Binding-site contacts:
Ligand atom C5' contacts residue FMN1 of chain 1.B at 3.4 Å.
Ligand atom N1 contacts residue TYR352 of chain 1.A at 3.2 Å (h-bond).
Ligand atom C3' contacts residue FMN1 of chain 1.B at 3.3 Å.
Ligand atom C5' contacts residue THR27 of chain 1.A at 3.5 Å.
Ligand atom N1 contacts residue LEU276 of chain 1.A at 4.0 Å.
Ligand atom C5' contacts residue TYR187 of chain 1.A at 3.7 Å (hydrophobic).
Ligand atom N1 contacts residue FMN1 of chain 1.B at 3.4 Å.
Ligand atom C6' contacts residue FMN1 of chain 1.B at 3.3 Å.
Ligand atom C1' contacts residue P801 of chain 1.D at 3.2 Å.
Ligand atom C2 contacts residue TYR352 of chain 1.A at 4.1 Å (hydrophobic).
Ligand atom O3' contacts residue HIS185 of chain 1.A at 2.7 Å (h-bond).
Ligand atom C4' contacts residue TYR187 of chain 1.A at 3.4 Å (hydrophobic).
Ligand atom C3' contacts residue P801 of chain 1.D at 4.0 Å.
Ligand atom C4' contacts residue THR27 of chain 1.A at 3.9 Å.
Ligand atom O1 contacts residue TYR352 of chain 1.A at 2.6 Å (h-bond).
Ligand atom C2' contacts residue HIS185 of chain 1.A at 3.4 Å.
Ligand atom C3' contacts residue HIS185 of chain 1.A at 3.5 Å.
Ligand atom C1 contacts residue TYR352 of chain 1.A at 2.9 Å (hydrophobic).
Ligand atom C3' contacts residue HIS182 of chain 1.A at 3.9 Å.
Ligand atom C6' contacts residue P801 of chain 1.D at 3.2 Å.
Ligand atom C2 contacts residue FMN1 of chain 1.B at 3.2 Å.
Ligand atom C2 contacts residue P801 of chain 1.D at 3.4 Å.
Ligand atom C3' contacts residue TYR187 of chain 1.A at 3.7 Å (hydrophobic).
Ligand atom O3' contacts residue HIS182 of chain 1.A at 2.7 Å (h-bond).
Ligand atom C5' contacts residue P801 of chain 1.D at 3.5 Å.
Ligand atom C2' contacts residue P801 of chain 1.D at 3.4 Å.
Ligand atom C6' contacts residue TYR352 of chain 1.A at 4.1 Å (hydrophobic).
Ligand atom C6' contacts residue THR27 of chain 1.A at 4.3 Å.
Ligand atom O1 contacts residue LEU276 of chain 1.A at 3.6 Å.
Ligand atom C2' contacts residue FMN1 of chain 1.B at 3.0 Å.
Ligand atom C1 contacts residue FMN1 of chain 1.B at 3.5 Å.
Ligand atom O1 contacts residue FMN1 of chain 1.B at 3.6 Å.
Ligand atom O3' contacts residue TYR187 of chain 1.A at 3.3 Å.
Ligand atom O2 contacts residue LEU276 of chain 1.A at 3.3 Å.
Ligand atom O3' contacts residue FMN1 of chain 1.B at 3.0 Å.
Ligand atom C1 contacts residue P801 of chain 1.D at 3.7 Å.
Ligand atom O2 contacts residue FMN1 of chain 1.B at 3.5 Å.
Ligand atom C4' contacts residue TRP103 of chain 1.A at 3.7 Å (hydrophobic).
Ligand atom C1' contacts residue FMN1 of chain 1.B at 3.4 Å.
Ligand atom C4' contacts residue FMN1 of chain 1.B at 3.3 Å.

A small-molecule ligand and the protein it binds are described below.
Small molecule (SMILES): O=[N+]([O-])/C=C/c1cccc(O)c1

Sequence of chain 1.A:
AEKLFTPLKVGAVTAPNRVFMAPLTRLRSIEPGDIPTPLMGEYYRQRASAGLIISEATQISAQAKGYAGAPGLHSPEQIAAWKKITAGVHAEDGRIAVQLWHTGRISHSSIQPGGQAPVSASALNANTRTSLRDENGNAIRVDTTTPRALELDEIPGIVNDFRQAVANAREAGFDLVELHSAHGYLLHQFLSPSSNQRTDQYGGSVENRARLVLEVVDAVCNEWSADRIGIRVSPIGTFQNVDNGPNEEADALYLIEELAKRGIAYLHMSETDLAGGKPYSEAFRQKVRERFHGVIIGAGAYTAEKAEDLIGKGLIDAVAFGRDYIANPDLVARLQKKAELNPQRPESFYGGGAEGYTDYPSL